Sequence of chain 1.A:
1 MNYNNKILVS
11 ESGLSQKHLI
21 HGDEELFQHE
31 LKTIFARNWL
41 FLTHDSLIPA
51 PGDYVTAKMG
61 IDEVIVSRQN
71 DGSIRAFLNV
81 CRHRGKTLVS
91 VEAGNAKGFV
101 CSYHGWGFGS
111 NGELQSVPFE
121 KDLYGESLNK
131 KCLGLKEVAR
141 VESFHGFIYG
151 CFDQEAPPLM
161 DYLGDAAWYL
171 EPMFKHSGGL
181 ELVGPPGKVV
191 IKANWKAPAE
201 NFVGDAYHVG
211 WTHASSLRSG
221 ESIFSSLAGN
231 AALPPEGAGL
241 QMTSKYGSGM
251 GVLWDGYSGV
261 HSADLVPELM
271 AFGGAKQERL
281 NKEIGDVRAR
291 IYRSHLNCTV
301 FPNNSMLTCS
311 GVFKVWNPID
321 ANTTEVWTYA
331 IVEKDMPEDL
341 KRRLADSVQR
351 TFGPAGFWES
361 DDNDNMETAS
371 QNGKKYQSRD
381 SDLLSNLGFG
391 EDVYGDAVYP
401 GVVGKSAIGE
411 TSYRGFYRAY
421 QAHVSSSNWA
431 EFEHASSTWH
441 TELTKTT

Binding-site contacts:
Ligand atom C8 contacts residue VAL209 of chain 1.A at 4.0 Å (hydrophobic).
Ligand atom C3 contacts residue ASN201 of chain 1.A at 4.3 Å.
Ligand atom C8 contacts residue ASP205 of chain 1.A at 3.8 Å.
Ligand atom N1 contacts residue ASN297 of chain 1.A at 3.9 Å.
Ligand atom N1 contacts residue HIS208 of chain 1.A at 3.7 Å.
Ligand atom C6 contacts residue HIS295 of chain 1.A at 4.4 Å.
Ligand atom C4 contacts residue LEU307 of chain 1.A at 4.1 Å (hydrophobic).
Ligand atom C8 contacts residue HIS208 of chain 1.A at 4.2 Å.
Ligand atom C6 contacts residue LEU253 of chain 1.A at 4.0 Å (hydrophobic).
Ligand atom N1 contacts residue PHE202 of chain 1.A at 4.2 Å.
Ligand atom C6 contacts residue ASN297 of chain 1.A at 4.0 Å.
Ligand atom C9 contacts residue LEU307 of chain 1.A at 3.9 Å (hydrophobic).
Ligand atom C9 contacts residue ASN297 of chain 1.A at 4.5 Å.
Ligand atom C5 contacts residue HIS295 of chain 1.A at 3.7 Å.
Ligand atom C3 contacts residue HIS208 of chain 1.A at 4.2 Å.
Ligand atom C9 contacts residue HIS208 of chain 1.A at 4.5 Å.
Ligand atom C7 contacts residue VAL209 of chain 1.A at 3.9 Å (hydrophobic).
Ligand atom C7 contacts residue ASN297 of chain 1.A at 3.5 Å.
Ligand atom C8 contacts residue ASN297 of chain 1.A at 3.8 Å.
Ligand atom C2 contacts residue PHE202 of chain 1.A at 4.1 Å (hydrophobic).
Ligand atom N1 contacts residue ASN201 of chain 1.A at 3.4 Å (h-bond).
Ligand atom C9 contacts residue VAL209 of chain 1.A at 4.2 Å (hydrophobic).
Ligand atom C2 contacts residue ASN201 of chain 1.A at 3.4 Å.
Ligand atom C6 contacts residue VAL209 of chain 1.A at 3.8 Å (hydrophobic).
Ligand atom C3 contacts residue LEU307 of chain 1.A at 3.9 Å (hydrophobic).
Ligand atom C2 contacts residue ASP205 of chain 1.A at 4.4 Å.
Ligand atom C4 contacts residue HIS295 of chain 1.A at 4.1 Å.
Ligand atom C2 contacts residue LEU307 of chain 1.A at 4.4 Å (hydrophobic).
Ligand atom C5 contacts residue VAL209 of chain 1.A at 4.0 Å (hydrophobic).
Ligand atom C7 contacts residue ALA206 of chain 1.A at 4.2 Å (hydrophobic).
Ligand atom C7 contacts residue ASP205 of chain 1.A at 3.9 Å.
Ligand atom N1 contacts residue ASP205 of chain 1.A at 3.4 Å (salt-bridge).
Ligand atom C8 contacts residue LEU307 of chain 1.A at 4.4 Å (hydrophobic).
Ligand atom C2 contacts residue HIS208 of chain 1.A at 3.7 Å.
Ligand atom C4 contacts residue VAL209 of chain 1.A at 4.2 Å (hydrophobic).

A protein and the small-molecule ligand that binds it are described below.
Small molecule (SMILES): c1ccc2[nH]ccc2c1